A protein and the small-molecule ligand that binds it are described below.
Small molecule (SMILES): Nc1nc2c(ncn2[C@@H]2O[C@@H]3CO[P](=O)(O)O[C@H]4[C@@H](O)[C@H](n5cnc6c(=O)[nH]c(N)nc65)O[C@@H]4CO[P](=O)(O)O[C@H]3[C@H]2O)c(=O)[nH]1

Sequence of chain 1.A:
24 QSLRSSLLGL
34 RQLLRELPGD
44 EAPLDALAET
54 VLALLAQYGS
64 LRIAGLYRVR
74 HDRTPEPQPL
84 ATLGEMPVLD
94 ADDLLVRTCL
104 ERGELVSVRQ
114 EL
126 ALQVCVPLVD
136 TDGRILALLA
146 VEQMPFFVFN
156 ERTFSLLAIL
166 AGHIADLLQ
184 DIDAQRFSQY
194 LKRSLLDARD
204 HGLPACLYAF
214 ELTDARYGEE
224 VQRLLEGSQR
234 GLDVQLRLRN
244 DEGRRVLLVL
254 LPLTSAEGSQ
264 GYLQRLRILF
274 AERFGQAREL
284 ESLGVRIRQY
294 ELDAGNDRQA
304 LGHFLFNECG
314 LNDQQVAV

Binding-site contacts:
Ligand atom O4' contacts residue TYR265 of chain 1.A at 3.5 Å (h-bond).
Ligand atom O6 contacts residue ARG268 of chain 1.A at 2.8 Å (salt-bridge).
Ligand atom C41 contacts residue C2E1 of chain 1.C at 3.5 Å.
Ligand atom O61 contacts residue ARG27 of chain 1.A at 3.3 Å (salt-bridge).
Ligand atom N2 contacts residue ASP236 of chain 1.A at 3.1 Å (salt-bridge).
Ligand atom C51 contacts residue C2E1 of chain 1.C at 3.2 Å.
Ligand atom O2P contacts residue C2E1 of chain 1.C at 2.6 Å (h-bond).
Ligand atom C6 contacts residue ASP236 of chain 1.A at 3.4 Å.
Ligand atom C6 contacts residue TYR265 of chain 1.A at 3.4 Å (hydrophobic).
Ligand atom C8 contacts residue C2E1 of chain 1.C at 3.2 Å.
Ligand atom N2 contacts residue THR257 of chain 1.A at 3.1 Å (h-bond).
Ligand atom N7 contacts residue ARG268 of chain 1.A at 2.9 Å (salt-bridge).
Ligand atom C4 contacts residue ARG233 of chain 1.A at 3.2 Å.
Ligand atom C2 contacts residue ASP236 of chain 1.A at 3.4 Å.
Ligand atom O61 contacts residue C2E1 of chain 1.C at 3.2 Å (h-bond).
Ligand atom O6 contacts residue TYR265 of chain 1.A at 3.4 Å.
Ligand atom C6 contacts residue ARG233 of chain 1.A at 3.2 Å.
Ligand atom N71 contacts residue C2E1 of chain 1.C at 3.3 Å.
Ligand atom N31 contacts residue C2E1 of chain 1.C at 3.4 Å.
Ligand atom N1 contacts residue ARG233 of chain 1.A at 3.1 Å.
Ligand atom O21 contacts residue ARG233 of chain 1.A at 2.8 Å (salt-bridge).
Ligand atom N1 contacts residue ASP236 of chain 1.A at 2.5 Å (salt-bridge).
Ligand atom C81 contacts residue C2E1 of chain 1.C at 3.0 Å.
Ligand atom O6 contacts residue ARG233 of chain 1.A at 3.5 Å.
Ligand atom N91 contacts residue C2E1 of chain 1.C at 3.3 Å (h-bond).
Ligand atom O2' contacts residue GLY261 of chain 1.A at 3.5 Å.
Ligand atom C5 contacts residue ARG233 of chain 1.A at 3.0 Å.
Ligand atom N71 contacts residue ARG27 of chain 1.A at 3.2 Å (salt-bridge).
Ligand atom N21 contacts residue C2E1 of chain 1.C at 2.7 Å (h-bond).
Ligand atom O6 contacts residue ASP236 of chain 1.A at 3.4 Å (salt-bridge).
Ligand atom O4' contacts residue GLY264 of chain 1.A at 3.3 Å.
Ligand atom N11 contacts residue C2E1 of chain 1.C at 2.4 Å (h-bond).
Ligand atom O4' contacts residue GLY261 of chain 1.A at 3.3 Å (h-bond).
Ligand atom C1' contacts residue GLY261 of chain 1.A at 3.1 Å.
Ligand atom N7 contacts residue C2E1 of chain 1.C at 3.2 Å (h-bond).
Ligand atom C2 contacts residue ARG233 of chain 1.A at 3.5 Å.
Ligand atom C21 contacts residue C2E1 of chain 1.C at 2.9 Å.
Ligand atom C61 contacts residue C2E1 of chain 1.C at 3.4 Å.
Ligand atom N3 contacts residue ARG233 of chain 1.A at 3.4 Å (salt-bridge).
Ligand atom C2A contacts residue C2E1 of chain 1.C at 3.4 Å.